Sequence of chain 1.D:
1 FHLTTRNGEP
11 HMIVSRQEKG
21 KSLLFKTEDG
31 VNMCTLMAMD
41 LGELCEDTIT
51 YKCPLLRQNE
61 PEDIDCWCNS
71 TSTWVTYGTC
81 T

Binding-site contacts:
Ligand atom C8 contacts residue ASN69 of chain 1.D at 3.4 Å.
Ligand atom O1 contacts residue VAL31 of chain 1.D at 3.4 Å (h-bond).
Ligand atom C5 contacts residue ASN69 of chain 1.D at 3.7 Å.
Ligand atom N2 contacts residue ASN69 of chain 1.D at 4.3 Å.
Ligand atom C5 contacts residue VAL31 of chain 1.D at 4.2 Å (hydrophobic).
Ligand atom O1 contacts residue ASN69 of chain 1.D at 2.1 Å (h-bond).
Ligand atom C1 contacts residue ASN69 of chain 1.D at 2.7 Å.
Ligand atom O1 contacts residue SER70 of chain 1.D at 4.2 Å.
Ligand atom C4 contacts residue NAG1 of chain 1.X at 3.2 Å.
Ligand atom O4 contacts residue NAG1 of chain 1.X at 3.0 Å.
Ligand atom O5 contacts residue MET33 of chain 1.D at 4.2 Å.
Ligand atom C3 contacts residue NAG1 of chain 1.X at 3.7 Å.
Ligand atom O6 contacts residue NAG1 of chain 1.X at 3.0 Å.
Ligand atom C1 contacts residue VAL31 of chain 1.D at 4.3 Å (hydrophobic).
Ligand atom C8 contacts residue ARG57 of chain 1.D at 4.2 Å.
Ligand atom C4 contacts residue VAL31 of chain 1.D at 3.8 Å (hydrophobic).
Ligand atom O4 contacts residue VAL31 of chain 1.D at 3.3 Å.
Ligand atom O7 contacts residue ASN69 of chain 1.D at 3.8 Å.
Ligand atom C2 contacts residue VAL31 of chain 1.D at 4.0 Å (hydrophobic).
Ligand atom O3 contacts residue VAL31 of chain 1.D at 3.6 Å.
Ligand atom C8 contacts residue SER70 of chain 1.D at 3.7 Å.
Ligand atom C6 contacts residue NAG1 of chain 1.X at 4.3 Å.
Ligand atom C6 contacts residue ASN69 of chain 1.D at 4.4 Å.
Ligand atom O3 contacts residue NAG1 of chain 1.X at 2.6 Å (h-bond).
Ligand atom N2 contacts residue VAL31 of chain 1.D at 4.0 Å.
Ligand atom C2 contacts residue ASN69 of chain 1.D at 4.2 Å.
Ligand atom O5 contacts residue ASN69 of chain 1.D at 2.8 Å (h-bond).
Ligand atom C5 contacts residue NAG1 of chain 1.X at 4.4 Å.
Ligand atom C7 contacts residue ASN69 of chain 1.D at 3.8 Å.
Ligand atom C6 contacts residue LEU24 of chain 1.D at 4.5 Å (hydrophobic).
Ligand atom C7 contacts residue SER70 of chain 1.D at 4.4 Å.
Ligand atom C3 contacts residue VAL31 of chain 1.D at 3.0 Å (hydrophobic).
Ligand atom C6 contacts residue MET33 of chain 1.D at 3.5 Å (hydrophobic).
Ligand atom O1 contacts residue MET33 of chain 1.D at 3.9 Å.
Ligand atom C5 contacts residue MET33 of chain 1.D at 3.7 Å (hydrophobic).

This protein binds this small molecule.
Small molecule (SMILES): CC(=O)N[C@@H]1[C@@H](O)[C@H](O)[C@@H](CO)O[C@H]1O